The protein below binds the small molecule below.
Small molecule (SMILES): CCCC(=O)C(=O)O

Binding-site contacts:
Ligand atom O08 contacts residue CA1 of chain 1.E at 2.3 Å.
Ligand atom O05 contacts residue GLN135 of chain 1.A at 2.9 Å (h-bond).
Ligand atom C04 contacts residue PHE194 of chain 1.A at 3.8 Å (hydrophobic).
Ligand atom O05 contacts residue CA1 of chain 1.E at 2.5 Å.
Ligand atom O08 contacts residue PRO158 of chain 1.A at 3.5 Å.
Ligand atom C03 contacts residue TRP19 of chain 1.A at 4.2 Å (hydrophobic).
Ligand atom O05 contacts residue PHE194 of chain 1.A at 3.3 Å (h-bond).
Ligand atom O07 contacts residue TYR79 of chain 1.A at 2.7 Å (h-bond).
Ligand atom O05 contacts residue GLU219 of chain 1.A at 2.9 Å (salt-bridge).
Ligand atom C02 contacts residue LEU224 of chain 1.A at 3.8 Å (hydrophobic).
Ligand atom C06 contacts residue PHE194 of chain 1.A at 3.9 Å (hydrophobic).
Ligand atom O08 contacts residue PHE194 of chain 1.A at 3.3 Å (h-bond).
Ligand atom O05 contacts residue TYR78 of chain 1.A at 3.1 Å (h-bond).
Ligand atom C04 contacts residue TYR78 of chain 1.A at 3.1 Å (hydrophobic).
Ligand atom C04 contacts residue CA1 of chain 1.E at 3.2 Å.
Ligand atom O07 contacts residue PRO158 of chain 1.A at 3.7 Å.
Ligand atom O08 contacts residue GLU219 of chain 1.A at 3.6 Å.
Ligand atom C01 contacts residue GLU219 of chain 1.A at 3.8 Å.
Ligand atom C02 contacts residue THR132 of chain 1.A at 3.9 Å.
Ligand atom C01 contacts residue PRO222 of chain 1.A at 3.9 Å (hydrophobic).
Ligand atom C03 contacts residue TYR79 of chain 1.A at 3.7 Å (hydrophobic).
Ligand atom O08 contacts residue GLU193 of chain 1.A at 2.9 Å (salt-bridge).
Ligand atom O08 contacts residue ARG156 of chain 1.A at 2.8 Å (salt-bridge).
Ligand atom C04 contacts residue GLN135 of chain 1.A at 4.1 Å.
Ligand atom O07 contacts residue PHE194 of chain 1.A at 4.0 Å.
Ligand atom C06 contacts residue TYR78 of chain 1.A at 3.1 Å (hydrophobic).
Ligand atom C03 contacts residue TYR78 of chain 1.A at 4.1 Å (hydrophobic).
Ligand atom C02 contacts residue ILE26 of chain 1.A at 3.9 Å (hydrophobic).
Ligand atom C06 contacts residue ARG156 of chain 1.A at 3.5 Å.
Ligand atom C06 contacts residue GLU193 of chain 1.A at 4.2 Å.
Ligand atom O07 contacts residue TYR78 of chain 1.A at 3.7 Å.
Ligand atom C02 contacts residue GLN135 of chain 1.A at 4.0 Å.
Ligand atom C04 contacts residue GLU219 of chain 1.A at 3.9 Å.
Ligand atom C06 contacts residue TYR79 of chain 1.A at 3.8 Å (hydrophobic).
Ligand atom O07 contacts residue ARG156 of chain 1.A at 2.9 Å (salt-bridge).
Ligand atom C06 contacts residue CA1 of chain 1.E at 3.2 Å.
Ligand atom O08 contacts residue TYR78 of chain 1.A at 3.2 Å (h-bond).
Ligand atom C06 contacts residue PRO158 of chain 1.A at 3.9 Å (hydrophobic).
Ligand atom C01 contacts residue TYR78 of chain 1.A at 3.8 Å (hydrophobic).
Ligand atom C01 contacts residue LEU224 of chain 1.A at 3.6 Å (hydrophobic).

Sequence of chain 1.A:
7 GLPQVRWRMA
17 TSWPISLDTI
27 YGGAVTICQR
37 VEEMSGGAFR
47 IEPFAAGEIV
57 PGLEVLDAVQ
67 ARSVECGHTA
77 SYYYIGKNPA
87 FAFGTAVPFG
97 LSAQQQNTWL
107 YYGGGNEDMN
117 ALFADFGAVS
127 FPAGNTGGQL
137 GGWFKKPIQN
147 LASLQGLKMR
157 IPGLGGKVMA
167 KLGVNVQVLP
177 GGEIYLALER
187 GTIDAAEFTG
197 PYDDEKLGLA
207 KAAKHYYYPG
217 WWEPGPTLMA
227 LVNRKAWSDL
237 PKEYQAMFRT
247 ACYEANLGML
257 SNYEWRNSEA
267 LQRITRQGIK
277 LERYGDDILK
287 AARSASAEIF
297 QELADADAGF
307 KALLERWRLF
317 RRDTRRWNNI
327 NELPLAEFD